Sequence of chain 1.B:
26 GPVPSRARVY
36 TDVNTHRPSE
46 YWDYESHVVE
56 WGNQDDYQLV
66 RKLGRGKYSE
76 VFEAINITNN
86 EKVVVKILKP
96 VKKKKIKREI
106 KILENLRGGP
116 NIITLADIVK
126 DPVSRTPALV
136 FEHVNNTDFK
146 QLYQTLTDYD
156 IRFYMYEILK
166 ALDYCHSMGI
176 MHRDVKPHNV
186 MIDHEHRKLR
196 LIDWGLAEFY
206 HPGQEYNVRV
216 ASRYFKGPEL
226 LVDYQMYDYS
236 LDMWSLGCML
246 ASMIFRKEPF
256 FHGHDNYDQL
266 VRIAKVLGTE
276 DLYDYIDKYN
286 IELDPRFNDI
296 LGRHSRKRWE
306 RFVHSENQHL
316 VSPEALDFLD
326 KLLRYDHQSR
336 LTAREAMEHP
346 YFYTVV

Binding-site contacts:
Ligand atom C10 contacts residue PHE144 of chain 1.B at 3.7 Å (hydrophobic).
Ligand atom C5 contacts residue PRO182 of chain 1.B at 3.7 Å (hydrophobic).
Ligand atom N2 contacts residue ASN141 of chain 1.B at 3.2 Å (h-bond).
Ligand atom C9 contacts residue ILE187 of chain 1.B at 4.0 Å (hydrophobic).
Ligand atom N1 contacts residue HIS183 of chain 1.B at 3.3 Å (h-bond).
Ligand atom CL contacts residue VAL185 of chain 1.B at 3.6 Å.
Ligand atom C9 contacts residue LEU147 of chain 1.B at 4.0 Å (hydrophobic).
Ligand atom C17 contacts residue TYR159 of chain 1.B at 4.0 Å (hydrophobic).
Ligand atom C8 contacts residue ASN141 of chain 1.B at 4.0 Å.
Ligand atom C10 contacts residue ILE187 of chain 1.B at 3.6 Å (hydrophobic).
Ligand atom C6 contacts residue ASN141 of chain 1.B at 3.5 Å.
Ligand atom C5 contacts residue HIS183 of chain 1.B at 3.4 Å.
Ligand atom CL contacts residue MET244 of chain 1.B at 3.3 Å.
Ligand atom C5 contacts residue VAL185 of chain 1.B at 3.5 Å (hydrophobic).
Ligand atom C5 contacts residue ASN141 of chain 1.B at 3.7 Å.
Ligand atom C13 contacts residue MET244 of chain 1.B at 4.0 Å (hydrophobic).
Ligand atom C4 contacts residue VAL185 of chain 1.B at 3.8 Å (hydrophobic).
Ligand atom C4 contacts residue ASN141 of chain 1.B at 3.3 Å.
Ligand atom C2 contacts residue PHE144 of chain 1.B at 3.8 Å (hydrophobic).
Ligand atom N contacts residue PRO182 of chain 1.B at 3.0 Å (h-bond).
Ligand atom C contacts residue ILE187 of chain 1.B at 4.1 Å (hydrophobic).
Ligand atom CL contacts residue PRO182 of chain 1.B at 3.4 Å.
Ligand atom N contacts residue VAL185 of chain 1.B at 2.9 Å (h-bond).
Ligand atom C1 contacts residue VAL185 of chain 1.B at 3.4 Å (hydrophobic).
Ligand atom C2 contacts residue VAL185 of chain 1.B at 3.7 Å (hydrophobic).
Ligand atom C3 contacts residue PHE144 of chain 1.B at 4.0 Å (hydrophobic).
Ligand atom C4 contacts residue PRO182 of chain 1.B at 3.8 Å (hydrophobic).
Ligand atom C8 contacts residue HIS183 of chain 1.B at 4.0 Å.
Ligand atom C13 contacts residue MET248 of chain 1.B at 3.4 Å (hydrophobic).
Ligand atom C9 contacts residue PHE144 of chain 1.B at 3.4 Å (hydrophobic).
Ligand atom C1 contacts residue PRO182 of chain 1.B at 3.2 Å (hydrophobic).
Ligand atom C6 contacts residue HIS183 of chain 1.B at 3.6 Å.
Ligand atom N1 contacts residue MET186 of chain 1.B at 3.9 Å.
Ligand atom C15 contacts residue MET248 of chain 1.B at 3.3 Å (hydrophobic).
Ligand atom C17 contacts residue ILE187 of chain 1.B at 3.8 Å (hydrophobic).
Ligand atom C3 contacts residue VAL185 of chain 1.B at 3.6 Å (hydrophobic).
Ligand atom C7 contacts residue HIS183 of chain 1.B at 3.8 Å.
Ligand atom C16 contacts residue TYR159 of chain 1.B at 3.6 Å (hydrophobic).
Ligand atom C14 contacts residue MET248 of chain 1.B at 2.7 Å (hydrophobic).
Ligand atom C11 contacts residue ILE187 of chain 1.B at 3.7 Å (hydrophobic).

The small molecule below binds the protein below.
Small molecule (SMILES): Clc1cc(CNCCc2ncc[nH]2)ccc1-c1ccccc1